Binding-site contacts:
Ligand atom O7 contacts residue GLN487 of chain 1.A at 4.0 Å.
Ligand atom O7 contacts residue ASN479 of chain 1.A at 4.3 Å.
Ligand atom O6 contacts residue THR489 of chain 1.A at 3.6 Å.
Ligand atom C4 contacts residue ASN479 of chain 1.A at 4.3 Å.
Ligand atom O5 contacts residue THR489 of chain 1.A at 4.1 Å.
Ligand atom C1 contacts residue ASN479 of chain 1.A at 1.4 Å.
Ligand atom O5 contacts residue ASN479 of chain 1.A at 2.4 Å (h-bond).
Ligand atom C3 contacts residue ASN479 of chain 1.A at 3.8 Å.
Ligand atom C7 contacts residue ASN479 of chain 1.A at 3.8 Å.
Ligand atom N2 contacts residue ASN479 of chain 1.A at 2.9 Å (h-bond).
Ligand atom C5 contacts residue ASN479 of chain 1.A at 3.7 Å.
Ligand atom C2 contacts residue ASN479 of chain 1.A at 2.5 Å.
Ligand atom O6 contacts residue ASN479 of chain 1.A at 4.4 Å.

This protein binds this small molecule.
Small molecule (SMILES): CC(=O)N[C@@H]1[C@@H](O)[C@H](O)[C@@H](CO)O[C@H]1O

Sequence of chain 1.A:
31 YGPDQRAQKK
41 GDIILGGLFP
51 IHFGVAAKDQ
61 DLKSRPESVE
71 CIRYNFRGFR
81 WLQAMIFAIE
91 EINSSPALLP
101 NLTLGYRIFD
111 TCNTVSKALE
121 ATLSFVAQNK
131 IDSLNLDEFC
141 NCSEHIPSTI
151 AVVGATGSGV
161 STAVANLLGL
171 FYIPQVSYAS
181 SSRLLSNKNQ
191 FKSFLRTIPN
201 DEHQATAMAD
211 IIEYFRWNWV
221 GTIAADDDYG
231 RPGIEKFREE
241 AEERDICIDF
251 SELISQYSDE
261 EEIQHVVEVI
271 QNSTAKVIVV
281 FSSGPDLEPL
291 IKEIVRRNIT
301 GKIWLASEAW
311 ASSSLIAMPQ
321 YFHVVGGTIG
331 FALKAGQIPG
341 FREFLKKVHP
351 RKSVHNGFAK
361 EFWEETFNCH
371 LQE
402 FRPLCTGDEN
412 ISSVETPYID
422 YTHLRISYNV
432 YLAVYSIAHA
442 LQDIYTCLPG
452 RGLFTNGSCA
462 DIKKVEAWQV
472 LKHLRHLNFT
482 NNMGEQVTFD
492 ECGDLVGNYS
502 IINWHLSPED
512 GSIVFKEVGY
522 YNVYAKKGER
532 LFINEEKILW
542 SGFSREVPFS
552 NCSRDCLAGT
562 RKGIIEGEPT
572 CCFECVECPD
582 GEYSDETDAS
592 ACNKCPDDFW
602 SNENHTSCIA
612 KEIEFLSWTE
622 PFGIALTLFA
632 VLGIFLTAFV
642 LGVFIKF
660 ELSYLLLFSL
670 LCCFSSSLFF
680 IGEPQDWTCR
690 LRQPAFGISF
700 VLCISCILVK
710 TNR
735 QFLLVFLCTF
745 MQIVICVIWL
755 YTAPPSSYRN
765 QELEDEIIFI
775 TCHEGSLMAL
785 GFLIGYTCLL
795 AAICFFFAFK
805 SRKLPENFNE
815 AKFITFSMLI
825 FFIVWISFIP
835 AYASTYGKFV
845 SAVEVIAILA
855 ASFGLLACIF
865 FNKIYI